Sequence of chain 1.A:
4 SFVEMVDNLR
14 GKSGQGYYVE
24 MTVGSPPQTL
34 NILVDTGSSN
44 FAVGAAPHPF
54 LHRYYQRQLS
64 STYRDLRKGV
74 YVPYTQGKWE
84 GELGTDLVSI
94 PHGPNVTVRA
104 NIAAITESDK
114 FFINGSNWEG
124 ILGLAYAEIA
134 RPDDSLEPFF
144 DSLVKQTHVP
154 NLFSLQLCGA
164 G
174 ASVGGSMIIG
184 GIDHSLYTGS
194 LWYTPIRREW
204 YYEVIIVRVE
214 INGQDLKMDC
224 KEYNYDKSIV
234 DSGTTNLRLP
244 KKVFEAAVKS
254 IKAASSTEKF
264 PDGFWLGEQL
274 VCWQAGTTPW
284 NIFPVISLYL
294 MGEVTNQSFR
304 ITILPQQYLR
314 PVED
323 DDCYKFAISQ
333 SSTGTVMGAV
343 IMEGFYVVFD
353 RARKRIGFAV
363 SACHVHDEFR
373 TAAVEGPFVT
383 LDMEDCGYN

Binding-site contacts:
Ligand atom F7 contacts residue LEU36 of chain 1.A at 3.7 Å.
Ligand atom C25 contacts residue GLY40 of chain 1.A at 3.5 Å.
Ligand atom C39 contacts residue VAL75 of chain 1.A at 3.8 Å (hydrophobic).
Ligand atom C14 contacts residue GLY40 of chain 1.A at 3.7 Å.
Ligand atom C25 contacts residue ILE232 of chain 1.A at 3.7 Å (hydrophobic).
Ligand atom O40 contacts residue GLY40 of chain 1.A at 3.3 Å (h-bond).
Ligand atom F7 contacts residue TRP121 of chain 1.A at 3.6 Å.
Ligand atom C25 contacts residue TYR204 of chain 1.A at 3.6 Å (hydrophobic).
Ligand atom C26 contacts residue ILE232 of chain 1.A at 3.8 Å (hydrophobic).
Ligand atom C33 contacts residue PRO76 of chain 1.A at 3.2 Å (hydrophobic).
Ligand atom C39 contacts residue SER41 of chain 1.A at 3.6 Å.
Ligand atom O40 contacts residue ASP38 of chain 1.A at 2.7 Å (salt-bridge).
Ligand atom C29 contacts residue ASP234 of chain 1.A at 3.4 Å.
Ligand atom C14 contacts residue ASP234 of chain 1.A at 3.5 Å.
Ligand atom O23 contacts residue THR238 of chain 1.A at 2.8 Å (h-bond).
Ligand atom C38 contacts residue ILE132 of chain 1.A at 3.7 Å (hydrophobic).
Ligand atom O22 contacts residue THR237 of chain 1.A at 3.8 Å.
Ligand atom C37 contacts residue PRO76 of chain 1.A at 3.7 Å (hydrophobic).
Ligand atom C11 contacts residue ASP234 of chain 1.A at 3.6 Å.
Ligand atom C21 contacts residue THR238 of chain 1.A at 3.8 Å.
Ligand atom O24 contacts residue THR78 of chain 1.A at 3.3 Å (h-bond).
Ligand atom C11 contacts residue ASP38 of chain 1.A at 3.5 Å.
Ligand atom C10 contacts residue TYR77 of chain 1.A at 3.6 Å (hydrophobic).
Ligand atom C26 contacts residue TYR204 of chain 1.A at 3.5 Å (hydrophobic).
Ligand atom C28 contacts residue THR335 of chain 1.A at 3.7 Å.
Ligand atom C12 contacts residue ASP234 of chain 1.A at 3.3 Å.
Ligand atom C35 contacts residue GLY40 of chain 1.A at 3.2 Å.
Ligand atom C2 contacts residue GLY236 of chain 1.A at 3.7 Å.
Ligand atom C27 contacts residue ILE232 of chain 1.A at 3.7 Å (hydrophobic).
Ligand atom C4 contacts residue TYR77 of chain 1.A at 3.6 Å (hydrophobic).
Ligand atom O22 contacts residue THR238 of chain 1.A at 3.4 Å (h-bond).
Ligand atom C9 contacts residue ASP38 of chain 1.A at 3.4 Å.
Ligand atom O40 contacts residue SER41 of chain 1.A at 3.6 Å.
Ligand atom C9 contacts residue ILE124 of chain 1.A at 3.7 Å (hydrophobic).
Ligand atom N13 contacts residue ASP234 of chain 1.A at 2.8 Å (salt-bridge).
Ligand atom F8 contacts residue PHE114 of chain 1.A at 3.2 Å.
Ligand atom N16 contacts residue GLY236 of chain 1.A at 3.0 Å (h-bond).
Ligand atom O24 contacts residue TYR77 of chain 1.A at 3.4 Å.
Ligand atom O40 contacts residue TYR77 of chain 1.A at 3.5 Å.
Ligand atom N13 contacts residue GLY40 of chain 1.A at 3.1 Å (h-bond).

The protein below binds the small molecule below.
Small molecule (SMILES): CC(C)(C)c1cccc(C2(NC[C@@H](O)[C@H](Cc3cc(F)cc(F)c3)NC(=O)CC[C@@H](O)C(=O)O)CCCCC2)c1